This small molecule binds to this protein.
Small molecule (SMILES): CCCCCN(CCCCC)C(=O)[C@H](CCC(=O)O)NC(=O)[C@H](Cc1ccc(OP(=O)(O)O)c(C=O)c1)NC(C)=O

Sequence of chain 1.C:
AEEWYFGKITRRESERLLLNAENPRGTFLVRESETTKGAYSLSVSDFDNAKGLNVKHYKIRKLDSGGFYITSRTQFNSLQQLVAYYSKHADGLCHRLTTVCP

Binding-site contacts:
Ligand atom C contacts residue ARG16 of chain 1.C at 3.2 Å.
Ligand atom O2P contacts residue ARG36 of chain 1.C at 2.8 Å (salt-bridge).
Ligand atom OH contacts residue THR40 of chain 1.C at 3.2 Å (h-bond).
Ligand atom O1P contacts residue ARG16 of chain 1.C at 3.8 Å.
Ligand atom C5' contacts residue TYR63 of chain 1.C at 3.8 Å (hydrophobic).
Ligand atom C5' contacts residue GLY97 of chain 1.C at 3.5 Å.
Ligand atom CG contacts residue LYS61 of chain 1.C at 3.8 Å.
Ligand atom CD contacts residue LYS61 of chain 1.C at 3.7 Å.
Ligand atom N contacts residue HIS62 of chain 1.C at 3.0 Å (h-bond).
Ligand atom CB contacts residue HIS62 of chain 1.C at 3.8 Å.
Ligand atom OF contacts residue LYS64 of chain 1.C at 3.6 Å.
Ligand atom OF contacts residue HIS62 of chain 1.C at 3.2 Å.
Ligand atom C contacts residue HIS62 of chain 1.C at 3.8 Å.
Ligand atom CD1 contacts residue LYS64 of chain 1.C at 3.6 Å.
Ligand atom O1P contacts residue THR40 of chain 1.C at 3.3 Å.
Ligand atom CB contacts residue HIS62 of chain 1.C at 3.7 Å.
Ligand atom P contacts residue ARG16 of chain 1.C at 3.8 Å.
Ligand atom CZ contacts residue ARG16 of chain 1.C at 3.8 Å.
Ligand atom C5' contacts residue THR76 of chain 1.C at 3.7 Å.
Ligand atom O3P contacts residue SER46 of chain 1.C at 3.3 Å (h-bond).
Ligand atom CF contacts residue HIS62 of chain 1.C at 3.6 Å.
Ligand atom CH3 contacts residue ARG16 of chain 1.C at 3.6 Å.
Ligand atom P contacts residue ARG36 of chain 1.C at 3.6 Å.
Ligand atom CZ contacts residue THR40 of chain 1.C at 3.7 Å.
Ligand atom CG contacts residue HIS62 of chain 1.C at 3.5 Å.
Ligand atom O contacts residue ARG16 of chain 1.C at 2.7 Å (salt-bridge).
Ligand atom CD1 contacts residue HIS62 of chain 1.C at 3.5 Å.
Ligand atom CB contacts residue TYR63 of chain 1.C at 3.5 Å (hydrophobic).
Ligand atom CF contacts residue SER46 of chain 1.C at 3.1 Å.
Ligand atom CF contacts residue ARG36 of chain 1.C at 3.8 Å.
Ligand atom CE1 contacts residue ARG16 of chain 1.C at 3.8 Å.
Ligand atom O3P contacts residue ARG36 of chain 1.C at 2.7 Å (salt-bridge).
Ligand atom O2P contacts residue ARG16 of chain 1.C at 2.8 Å (salt-bridge).
Ligand atom OE2 contacts residue LYS61 of chain 1.C at 3.7 Å.
Ligand atom OF contacts residue SER46 of chain 1.C at 3.1 Å.
Ligand atom OH contacts residue SER46 of chain 1.C at 3.8 Å.
Ligand atom OF contacts residue TYR63 of chain 1.C at 3.1 Å (h-bond).
Ligand atom O3P contacts residue GLU39 of chain 1.C at 3.1 Å (salt-bridge).
Ligand atom CA contacts residue HIS62 of chain 1.C at 3.4 Å.
Ligand atom CE2 contacts residue THR40 of chain 1.C at 3.4 Å.